Sequence of chain 1.E:
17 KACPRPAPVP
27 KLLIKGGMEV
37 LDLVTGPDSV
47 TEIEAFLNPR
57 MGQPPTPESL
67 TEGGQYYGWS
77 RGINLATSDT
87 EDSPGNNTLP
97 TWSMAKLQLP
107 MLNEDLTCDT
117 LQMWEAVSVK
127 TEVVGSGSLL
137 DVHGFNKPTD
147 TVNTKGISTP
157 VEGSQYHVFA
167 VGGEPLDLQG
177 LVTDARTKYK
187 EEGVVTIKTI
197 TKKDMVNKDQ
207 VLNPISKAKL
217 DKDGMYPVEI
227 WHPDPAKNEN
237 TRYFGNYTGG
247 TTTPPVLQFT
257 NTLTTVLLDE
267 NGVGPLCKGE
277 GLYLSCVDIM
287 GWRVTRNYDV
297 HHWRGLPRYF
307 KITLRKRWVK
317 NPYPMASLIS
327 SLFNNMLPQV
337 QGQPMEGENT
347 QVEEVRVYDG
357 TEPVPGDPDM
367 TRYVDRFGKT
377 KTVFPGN

Sequence of chain 1.A:
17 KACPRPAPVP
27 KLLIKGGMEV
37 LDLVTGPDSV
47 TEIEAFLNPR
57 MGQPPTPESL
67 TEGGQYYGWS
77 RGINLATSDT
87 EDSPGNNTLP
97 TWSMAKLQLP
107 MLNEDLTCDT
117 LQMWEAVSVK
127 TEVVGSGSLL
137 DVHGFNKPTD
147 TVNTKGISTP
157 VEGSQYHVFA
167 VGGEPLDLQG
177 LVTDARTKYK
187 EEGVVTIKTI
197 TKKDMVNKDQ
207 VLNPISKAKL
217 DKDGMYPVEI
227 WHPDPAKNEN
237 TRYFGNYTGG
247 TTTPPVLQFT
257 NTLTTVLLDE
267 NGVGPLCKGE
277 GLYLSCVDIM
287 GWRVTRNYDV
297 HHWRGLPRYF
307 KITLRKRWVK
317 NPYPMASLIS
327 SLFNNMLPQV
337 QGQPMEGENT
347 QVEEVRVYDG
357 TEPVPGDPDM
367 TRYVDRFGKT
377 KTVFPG

This protein binds this small molecule.
Small molecule (SMILES): CC(=O)N[C@H]1[C@H]([C@H](O)[C@H](O)CO)O[C@@](O[C@H]2[C@@H](O)[C@@H](CO)O[C@@H](O[C@H]3[C@H](O)[C@@H](O)[C@H](O)O[C@@H]3CO)[C@@H]2O)(C(=O)O)C[C@@H]1O

Binding-site contacts:
Ligand atom O4 contacts residue THR291 of chain 1.E at 3.4 Å.
Ligand atom C3 contacts residue HIS298 of chain 1.E at 3.6 Å.
Ligand atom C3 contacts residue VAL296 of chain 1.E at 3.5 Å (hydrophobic).
Ligand atom C6 contacts residue ASN93 of chain 1.E at 3.5 Å.
Ligand atom O4 contacts residue TYR72 of chain 1.E at 3.9 Å.
Ligand atom C11 contacts residue ASP85 of chain 1.A at 3.8 Å.
Ligand atom C4 contacts residue GLY78 of chain 1.E at 3.4 Å.
Ligand atom O1B contacts residue ARG77 of chain 1.E at 2.8 Å (salt-bridge).
Ligand atom O6 contacts residue THR94 of chain 1.E at 3.7 Å.
Ligand atom O1B contacts residue TYR72 of chain 1.E at 3.7 Å.
Ligand atom C7 contacts residue TYR72 of chain 1.E at 4.2 Å (hydrophobic).
Ligand atom O4 contacts residue VAL296 of chain 1.E at 4.2 Å.
Ligand atom O6 contacts residue ARG77 of chain 1.E at 4.0 Å.
Ligand atom O10 contacts residue ASN293 of chain 1.E at 3.8 Å.
Ligand atom O8 contacts residue TYR72 of chain 1.E at 3.2 Å (h-bond).
Ligand atom O10 contacts residue THR291 of chain 1.E at 4.0 Å.
Ligand atom C8 contacts residue TYR72 of chain 1.E at 4.2 Å (hydrophobic).
Ligand atom C2 contacts residue GLY78 of chain 1.E at 4.2 Å.
Ligand atom C5 contacts residue TYR72 of chain 1.E at 3.5 Å (hydrophobic).
Ligand atom O3 contacts residue GLY78 of chain 1.E at 3.6 Å.
Ligand atom C3 contacts residue GLY78 of chain 1.E at 4.2 Å.
Ligand atom O4 contacts residue HIS298 of chain 1.E at 3.1 Å (h-bond).
Ligand atom C4 contacts residue TYR72 of chain 1.E at 3.2 Å (hydrophobic).
Ligand atom O3 contacts residue VAL296 of chain 1.E at 4.2 Å.
Ligand atom C1 contacts residue TYR72 of chain 1.E at 3.7 Å (hydrophobic).
Ligand atom O1A contacts residue TYR72 of chain 1.E at 3.4 Å.
Ligand atom C4 contacts residue HIS298 of chain 1.E at 3.7 Å.
Ligand atom C10 contacts residue TYR72 of chain 1.E at 4.2 Å (hydrophobic).
Ligand atom O1A contacts residue ARG77 of chain 1.E at 3.1 Å (salt-bridge).
Ligand atom O6 contacts residue GLY78 of chain 1.E at 3.8 Å.
Ligand atom C3 contacts residue GLY78 of chain 1.E at 4.1 Å.
Ligand atom C4 contacts residue ARG77 of chain 1.E at 4.2 Å.
Ligand atom C5 contacts residue ASN93 of chain 1.E at 4.3 Å.
Ligand atom C1 contacts residue ARG77 of chain 1.E at 3.4 Å.
Ligand atom O1A contacts residue GLY78 of chain 1.E at 3.6 Å (h-bond).
Ligand atom N5 contacts residue TYR72 of chain 1.E at 3.2 Å (h-bond).
Ligand atom C6 contacts residue TYR72 of chain 1.E at 3.5 Å (hydrophobic).
Ligand atom O4 contacts residue ILE79 of chain 1.E at 3.4 Å (h-bond).
Ligand atom O4 contacts residue GLY78 of chain 1.E at 3.1 Å.
Ligand atom O6 contacts residue ASN93 of chain 1.E at 2.8 Å (h-bond).